The small molecule below binds the protein below.
Small molecule (SMILES): C[C@@H]1O[C@@H](O)[C@@H](O)[C@H](O)[C@@H]1O

Sequence of chain 1.B:
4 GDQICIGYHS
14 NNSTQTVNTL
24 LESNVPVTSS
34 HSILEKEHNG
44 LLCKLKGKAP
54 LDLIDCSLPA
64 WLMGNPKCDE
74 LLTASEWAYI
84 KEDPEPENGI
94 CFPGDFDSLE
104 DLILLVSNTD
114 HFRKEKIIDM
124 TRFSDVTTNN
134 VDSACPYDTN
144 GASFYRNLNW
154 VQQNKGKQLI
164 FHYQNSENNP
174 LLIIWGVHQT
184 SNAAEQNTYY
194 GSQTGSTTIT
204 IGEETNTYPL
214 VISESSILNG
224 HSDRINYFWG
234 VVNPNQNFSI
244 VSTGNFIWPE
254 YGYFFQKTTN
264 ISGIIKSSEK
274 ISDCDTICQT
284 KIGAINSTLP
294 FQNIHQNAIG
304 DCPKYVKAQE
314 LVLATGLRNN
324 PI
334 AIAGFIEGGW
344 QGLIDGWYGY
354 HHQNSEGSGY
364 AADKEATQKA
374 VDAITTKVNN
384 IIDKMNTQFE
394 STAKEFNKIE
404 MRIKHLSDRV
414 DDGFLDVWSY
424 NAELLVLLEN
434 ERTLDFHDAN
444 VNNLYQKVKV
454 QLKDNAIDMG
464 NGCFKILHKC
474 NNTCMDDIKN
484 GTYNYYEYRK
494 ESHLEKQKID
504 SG

Binding-site contacts:
Ligand atom C1 contacts residue ASN263 of chain 1.A at 3.6 Å.
Ligand atom O5 contacts residue PHE392 of chain 1.A at 3.3 Å (h-bond).
Ligand atom O2 contacts residue THR262 of chain 1.A at 4.0 Å.
Ligand atom O4 contacts residue PHE392 of chain 1.A at 4.4 Å.
Ligand atom C6 contacts residue GLN391 of chain 1.A at 3.5 Å.
Ligand atom C4 contacts residue GLN391 of chain 1.A at 4.4 Å.
Ligand atom O4 contacts residue ASN263 of chain 1.A at 3.6 Å.
Ligand atom O4 contacts residue THR262 of chain 1.A at 3.8 Å.
Ligand atom C4 contacts residue ASP415 of chain 1.B at 4.3 Å.
Ligand atom C2 contacts residue ASN263 of chain 1.A at 3.2 Å.
Ligand atom C6 contacts residue PHE392 of chain 1.A at 3.2 Å (hydrophobic).
Ligand atom C4 contacts residue ASN263 of chain 1.A at 4.5 Å.
Ligand atom O3 contacts residue THR262 of chain 1.A at 4.2 Å.
Ligand atom C5 contacts residue ASP415 of chain 1.B at 3.9 Å.
Ligand atom O2 contacts residue ASN263 of chain 1.A at 3.7 Å.
Ligand atom C5 contacts residue PHE392 of chain 1.A at 3.9 Å (hydrophobic).
Ligand atom C5 contacts residue GLN391 of chain 1.A at 3.3 Å.
Ligand atom O5 contacts residue ASN263 of chain 1.A at 4.3 Å.
Ligand atom C6 contacts residue ASP415 of chain 1.B at 3.1 Å.
Ligand atom O5 contacts residue NAG1 of chain 1.F at 3.2 Å (h-bond).
Ligand atom C1 contacts residue PHE392 of chain 1.A at 4.3 Å (hydrophobic).
Ligand atom C1 contacts residue NAG2 of chain 1.F at 4.5 Å.
Ligand atom O5 contacts residue GLN391 of chain 1.A at 3.8 Å.
Ligand atom C3 contacts residue ASN263 of chain 1.A at 4.3 Å.
Ligand atom C2 contacts residue NAG1 of chain 1.F at 4.5 Å.
Ligand atom C1 contacts residue NAG1 of chain 1.F at 3.4 Å.

Sequence of chain 1.A:
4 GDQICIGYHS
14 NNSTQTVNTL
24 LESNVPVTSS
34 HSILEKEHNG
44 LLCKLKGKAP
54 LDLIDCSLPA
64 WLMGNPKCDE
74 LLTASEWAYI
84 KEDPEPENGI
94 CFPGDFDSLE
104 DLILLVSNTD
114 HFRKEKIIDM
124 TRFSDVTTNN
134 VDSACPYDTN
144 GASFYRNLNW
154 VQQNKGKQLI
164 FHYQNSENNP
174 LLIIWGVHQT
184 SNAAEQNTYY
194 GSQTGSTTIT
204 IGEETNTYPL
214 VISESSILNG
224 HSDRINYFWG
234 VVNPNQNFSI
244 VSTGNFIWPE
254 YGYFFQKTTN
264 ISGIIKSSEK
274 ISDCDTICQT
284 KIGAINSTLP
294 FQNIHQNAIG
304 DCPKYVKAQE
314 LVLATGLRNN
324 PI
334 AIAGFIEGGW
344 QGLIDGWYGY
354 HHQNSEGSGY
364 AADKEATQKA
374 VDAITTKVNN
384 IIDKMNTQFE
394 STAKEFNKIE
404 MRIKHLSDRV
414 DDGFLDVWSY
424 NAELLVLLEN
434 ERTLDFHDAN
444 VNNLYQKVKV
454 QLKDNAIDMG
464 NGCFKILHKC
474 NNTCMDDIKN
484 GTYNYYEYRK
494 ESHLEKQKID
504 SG